Sequence of chain 1.A:
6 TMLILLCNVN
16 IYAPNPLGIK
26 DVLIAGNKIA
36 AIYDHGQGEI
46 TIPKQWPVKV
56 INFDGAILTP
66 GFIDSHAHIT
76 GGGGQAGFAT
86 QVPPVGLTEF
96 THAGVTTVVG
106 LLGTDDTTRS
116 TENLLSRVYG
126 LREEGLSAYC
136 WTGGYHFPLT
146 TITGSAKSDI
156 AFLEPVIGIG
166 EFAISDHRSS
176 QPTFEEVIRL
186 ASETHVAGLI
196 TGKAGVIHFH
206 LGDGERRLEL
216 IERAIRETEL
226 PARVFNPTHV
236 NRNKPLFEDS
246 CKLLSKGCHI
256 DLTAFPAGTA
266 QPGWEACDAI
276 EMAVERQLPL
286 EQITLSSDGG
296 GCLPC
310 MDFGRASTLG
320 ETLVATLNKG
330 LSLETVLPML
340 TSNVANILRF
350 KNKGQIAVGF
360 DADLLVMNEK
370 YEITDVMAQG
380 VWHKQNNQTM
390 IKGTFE

Binding-site contacts:
Ligand atom O contacts residue CYS297 of chain 1.A at 3.2 Å (h-bond).
Ligand atom C contacts residue GLN80 of chain 1.A at 3.4 Å.
Ligand atom OD1 contacts residue HIS205 of chain 1.A at 3.5 Å (h-bond).
Ligand atom OXT contacts residue GLY77 of chain 1.A at 3.8 Å.
Ligand atom CG contacts residue ZN1 of chain 1.C at 3.0 Å.
Ligand atom OD1 contacts residue TYR140 of chain 1.A at 3.1 Å (h-bond).
Ligand atom N contacts residue GLN80 of chain 1.A at 2.9 Å (h-bond).
Ligand atom OD1 contacts residue ZN1 of chain 1.C at 2.9 Å.
Ligand atom CB contacts residue DLY1 of chain 1.F at 2.4 Å.
Ligand atom CG contacts residue ZN1 of chain 1.D at 3.4 Å.
Ligand atom O contacts residue GLN80 of chain 1.A at 3.3 Å (h-bond).
Ligand atom CG contacts residue ASP293 of chain 1.A at 3.9 Å.
Ligand atom N contacts residue ARG173 of chain 1.A at 3.7 Å.
Ligand atom CG contacts residue DLY1 of chain 1.F at 1.4 Å.
Ligand atom CA contacts residue DLY1 of chain 1.F at 3.5 Å.
Ligand atom CB contacts residue CYS297 of chain 1.A at 3.6 Å (hydrophobic).
Ligand atom OD1 contacts residue DLY1 of chain 1.F at 2.4 Å (h-bond).
Ligand atom OXT contacts residue THR109 of chain 1.A at 3.4 Å (h-bond).
Ligand atom CA contacts residue HIS73 of chain 1.A at 3.9 Å.
Ligand atom OD1 contacts residue HIS234 of chain 1.A at 3.7 Å.
Ligand atom O contacts residue GLY78 of chain 1.A at 2.9 Å (h-bond).
Ligand atom C contacts residue GLY78 of chain 1.A at 3.6 Å.
Ligand atom CB contacts residue ZN1 of chain 1.C at 3.1 Å.
Ligand atom OXT contacts residue GLY108 of chain 1.A at 3.8 Å.
Ligand atom OD1 contacts residue GLU166 of chain 1.A at 3.4 Å (salt-bridge).
Ligand atom N contacts residue THR109 of chain 1.A at 2.7 Å (h-bond).
Ligand atom N contacts residue DLY1 of chain 1.F at 3.2 Å (h-bond).
Ligand atom C contacts residue HIS73 of chain 1.A at 4.0 Å.
Ligand atom O contacts residue GLY77 of chain 1.A at 3.8 Å.
Ligand atom CG contacts residue TYR140 of chain 1.A at 3.8 Å (hydrophobic).
Ligand atom OD1 contacts residue ZN1 of chain 1.D at 2.2 Å.
Ligand atom CG contacts residue CYS297 of chain 1.A at 3.8 Å (hydrophobic).
Ligand atom CB contacts residue HIS73 of chain 1.A at 3.6 Å.
Ligand atom CA contacts residue GLN80 of chain 1.A at 3.7 Å.
Ligand atom N contacts residue TYR140 of chain 1.A at 3.1 Å (h-bond).
Ligand atom CA contacts residue ZN1 of chain 1.C at 4.0 Å.
Ligand atom O contacts residue GLY296 of chain 1.A at 3.7 Å.
Ligand atom OXT contacts residue HIS73 of chain 1.A at 3.9 Å.
Ligand atom OXT contacts residue GLY78 of chain 1.A at 3.5 Å (h-bond).
Ligand atom CA contacts residue THR109 of chain 1.A at 3.8 Å.

The protein below binds the small molecule below.
Small molecule (SMILES): N[C@H](CC(=O)O)C(=O)O